Binding-site contacts:
Ligand atom C17 contacts residue PRO200 of chain 1.A at 3.6 Å (hydrophobic).
Ligand atom O13 contacts residue ZN1 of chain 1.B at 3.0 Å.
Ligand atom C05 contacts residue VAL120 of chain 1.A at 4.1 Å (hydrophobic).
Ligand atom O14 contacts residue LEU196 of chain 1.A at 3.4 Å.
Ligand atom C04 contacts residue HIS93 of chain 1.A at 4.0 Å.
Ligand atom O13 contacts residue VAL141 of chain 1.A at 3.9 Å.
Ligand atom NP2 contacts residue GLU105 of chain 1.A at 4.0 Å.
Ligand atom C01 contacts residue LEU196 of chain 1.A at 4.1 Å (hydrophobic).
Ligand atom C17 contacts residue LEU196 of chain 1.A at 4.1 Å (hydrophobic).
Ligand atom C03 contacts residue ZN1 of chain 1.B at 4.0 Å.
Ligand atom O13 contacts residue TRP207 of chain 1.A at 4.2 Å.
Ligand atom C05 contacts residue LEU196 of chain 1.A at 3.8 Å (hydrophobic).
Ligand atom C16 contacts residue PRO200 of chain 1.A at 4.0 Å (hydrophobic).
Ligand atom C17 contacts residue LEU202 of chain 1.A at 4.1 Å (hydrophobic).
Ligand atom O13 contacts residue VAL120 of chain 1.A at 4.0 Å.
Ligand atom C04 contacts residue LEU196 of chain 1.A at 3.7 Å (hydrophobic).
Ligand atom O14 contacts residue THR197 of chain 1.A at 3.0 Å (h-bond).
Ligand atom NP2 contacts residue ZN1 of chain 1.B at 1.8 Å.
Ligand atom NP2 contacts residue HIS95 of chain 1.A at 2.9 Å (h-bond).
Ligand atom NP2 contacts residue THR197 of chain 1.A at 2.9 Å (h-bond).
Ligand atom C18 contacts residue PRO200 of chain 1.A at 3.5 Å (hydrophobic).
Ligand atom NP2 contacts residue HIS118 of chain 1.A at 3.2 Å (h-bond).
Ligand atom O14 contacts residue TRP207 of chain 1.A at 3.8 Å.
Ligand atom O13 contacts residue HIS93 of chain 1.A at 3.4 Å.
Ligand atom C06 contacts residue LEU196 of chain 1.A at 4.0 Å (hydrophobic).
Ligand atom C01 contacts residue THR198 of chain 1.A at 3.5 Å.
Ligand atom S11 contacts residue ZN1 of chain 1.B at 2.8 Å.
Ligand atom O14 contacts residue ZN1 of chain 1.B at 4.0 Å.
Ligand atom C03 contacts residue HIS93 of chain 1.A at 3.8 Å.
Ligand atom C16 contacts residue LEU196 of chain 1.A at 4.0 Å (hydrophobic).
Ligand atom S11 contacts residue THR197 of chain 1.A at 3.8 Å.
Ligand atom C19 contacts residue PRO200 of chain 1.A at 4.1 Å (hydrophobic).
Ligand atom C02 contacts residue LEU196 of chain 1.A at 4.1 Å (hydrophobic).
Ligand atom S11 contacts residue HIS93 of chain 1.A at 3.7 Å.
Ligand atom C03 contacts residue LEU196 of chain 1.A at 3.9 Å (hydrophobic).
Ligand atom NP2 contacts residue HIS93 of chain 1.A at 3.0 Å (h-bond).
Ligand atom C04 contacts residue VAL120 of chain 1.A at 3.7 Å (hydrophobic).
Ligand atom O13 contacts residue HIS118 of chain 1.A at 3.4 Å (h-bond).
Ligand atom S11 contacts residue HIS118 of chain 1.A at 3.8 Å.
Ligand atom C02 contacts residue THR198 of chain 1.A at 3.3 Å.

Sequence of chain 1.A:
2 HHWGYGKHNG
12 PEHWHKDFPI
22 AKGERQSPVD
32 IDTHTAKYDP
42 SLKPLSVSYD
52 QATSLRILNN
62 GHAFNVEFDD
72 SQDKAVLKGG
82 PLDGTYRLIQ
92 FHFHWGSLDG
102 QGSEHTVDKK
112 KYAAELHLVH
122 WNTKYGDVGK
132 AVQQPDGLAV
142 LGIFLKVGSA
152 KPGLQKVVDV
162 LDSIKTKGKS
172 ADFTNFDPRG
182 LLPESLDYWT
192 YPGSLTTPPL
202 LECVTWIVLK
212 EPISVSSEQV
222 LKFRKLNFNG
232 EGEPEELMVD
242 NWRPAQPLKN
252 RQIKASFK

The protein below binds the small molecule below.
Small molecule (SMILES): NS(=O)(=O)c1ccc(C(=O)NCc2ccccc2)cc1